Sequence of chain 1.D:
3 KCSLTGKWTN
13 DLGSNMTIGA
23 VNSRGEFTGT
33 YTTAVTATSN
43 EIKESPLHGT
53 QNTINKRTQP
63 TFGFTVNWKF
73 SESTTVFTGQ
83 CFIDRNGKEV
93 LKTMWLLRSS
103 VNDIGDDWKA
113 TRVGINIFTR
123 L

Binding-site contacts:
Ligand atom C7 contacts residue THR34 of chain 1.D at 4.3 Å.
Ligand atom N2 contacts residue ASN17 of chain 1.D at 2.9 Å (h-bond).
Ligand atom C1 contacts residue LYS9 of chain 1.D at 4.5 Å.
Ligand atom O6 contacts residue LYS9 of chain 1.D at 3.6 Å (salt-bridge).
Ligand atom C8 contacts residue ALA36 of chain 1.D at 3.9 Å (hydrophobic).
Ligand atom N2 contacts residue GLY15 of chain 1.D at 3.6 Å.
Ligand atom C2 contacts residue ASN17 of chain 1.D at 2.4 Å.
Ligand atom C8 contacts residue ASN17 of chain 1.D at 4.5 Å.
Ligand atom C6 contacts residue LEU123 of chain 1.D at 4.0 Å (hydrophobic).
Ligand atom C7 contacts residue ASN17 of chain 1.D at 3.3 Å.
Ligand atom C3 contacts residue ASN17 of chain 1.D at 3.8 Å.
Ligand atom O6 contacts residue LEU123 of chain 1.D at 4.2 Å.
Ligand atom O5 contacts residue LYS9 of chain 1.D at 3.6 Å.
Ligand atom O7 contacts residue THR34 of chain 1.D at 3.7 Å.
Ligand atom C5 contacts residue LEU123 of chain 1.D at 4.0 Å (hydrophobic).
Ligand atom C1 contacts residue LEU123 of chain 1.D at 4.0 Å (hydrophobic).
Ligand atom C7 contacts residue GLY15 of chain 1.D at 4.1 Å.
Ligand atom O5 contacts residue LEU123 of chain 1.D at 3.3 Å.
Ligand atom O5 contacts residue ASN17 of chain 1.D at 2.4 Å (h-bond).
Ligand atom C1 contacts residue ASN17 of chain 1.D at 1.5 Å.
Ligand atom C4 contacts residue ASN17 of chain 1.D at 4.3 Å.
Ligand atom C8 contacts residue THR35 of chain 1.D at 4.3 Å.
Ligand atom C5 contacts residue ASN17 of chain 1.D at 3.7 Å.
Ligand atom O7 contacts residue ASN17 of chain 1.D at 3.4 Å (h-bond).
Ligand atom C8 contacts residue GLY15 of chain 1.D at 3.8 Å.
Ligand atom C1 contacts residue GLY15 of chain 1.D at 4.5 Å.
Ligand atom C8 contacts residue THR34 of chain 1.D at 4.1 Å.

A protein and the small-molecule ligand that binds it are described below.
Small molecule (SMILES): CC(=O)N[C@@H]1[C@@H](O)[C@H](O)[C@@H](CO)O[C@H]1O